Binding-site contacts:
Ligand atom C8 contacts residue GLU1069 of chain 1.C at 3.6 Å.
Ligand atom C5 contacts residue ALA703 of chain 1.C at 3.9 Å (hydrophobic).
Ligand atom C4 contacts residue ASN1071 of chain 1.C at 4.2 Å.
Ligand atom O5 contacts residue ASN1071 of chain 1.C at 2.4 Å (h-bond).
Ligand atom C1 contacts residue GLN892 of chain 1.A at 4.4 Å.
Ligand atom N2 contacts residue ASN1071 of chain 1.C at 2.9 Å (h-bond).
Ligand atom C6 contacts residue ALA703 of chain 1.C at 4.5 Å (hydrophobic).
Ligand atom O7 contacts residue LYS1070 of chain 1.C at 3.8 Å.
Ligand atom N2 contacts residue GLN892 of chain 1.A at 4.4 Å.
Ligand atom C8 contacts residue ASN1071 of chain 1.C at 3.6 Å.
Ligand atom C2 contacts residue ASN1071 of chain 1.C at 2.5 Å.
Ligand atom O7 contacts residue GLU1069 of chain 1.C at 4.3 Å.
Ligand atom C7 contacts residue GLU1069 of chain 1.C at 4.4 Å.
Ligand atom C3 contacts residue ASN1071 of chain 1.C at 3.8 Å.
Ligand atom C4 contacts residue ALA703 of chain 1.C at 4.3 Å (hydrophobic).
Ligand atom C8 contacts residue LYS1070 of chain 1.C at 3.5 Å.
Ligand atom C1 contacts residue ASN1071 of chain 1.C at 1.4 Å.
Ligand atom C7 contacts residue LYS1070 of chain 1.C at 4.0 Å.
Ligand atom C8 contacts residue ALA710 of chain 1.C at 3.8 Å (hydrophobic).
Ligand atom O7 contacts residue ASN1071 of chain 1.C at 3.0 Å (h-bond).
Ligand atom O4 contacts residue ALA703 of chain 1.C at 3.8 Å.
Ligand atom C7 contacts residue ASN1071 of chain 1.C at 3.2 Å.
Ligand atom C5 contacts residue ASN1071 of chain 1.C at 3.6 Å.

Sequence of chain 1.A:
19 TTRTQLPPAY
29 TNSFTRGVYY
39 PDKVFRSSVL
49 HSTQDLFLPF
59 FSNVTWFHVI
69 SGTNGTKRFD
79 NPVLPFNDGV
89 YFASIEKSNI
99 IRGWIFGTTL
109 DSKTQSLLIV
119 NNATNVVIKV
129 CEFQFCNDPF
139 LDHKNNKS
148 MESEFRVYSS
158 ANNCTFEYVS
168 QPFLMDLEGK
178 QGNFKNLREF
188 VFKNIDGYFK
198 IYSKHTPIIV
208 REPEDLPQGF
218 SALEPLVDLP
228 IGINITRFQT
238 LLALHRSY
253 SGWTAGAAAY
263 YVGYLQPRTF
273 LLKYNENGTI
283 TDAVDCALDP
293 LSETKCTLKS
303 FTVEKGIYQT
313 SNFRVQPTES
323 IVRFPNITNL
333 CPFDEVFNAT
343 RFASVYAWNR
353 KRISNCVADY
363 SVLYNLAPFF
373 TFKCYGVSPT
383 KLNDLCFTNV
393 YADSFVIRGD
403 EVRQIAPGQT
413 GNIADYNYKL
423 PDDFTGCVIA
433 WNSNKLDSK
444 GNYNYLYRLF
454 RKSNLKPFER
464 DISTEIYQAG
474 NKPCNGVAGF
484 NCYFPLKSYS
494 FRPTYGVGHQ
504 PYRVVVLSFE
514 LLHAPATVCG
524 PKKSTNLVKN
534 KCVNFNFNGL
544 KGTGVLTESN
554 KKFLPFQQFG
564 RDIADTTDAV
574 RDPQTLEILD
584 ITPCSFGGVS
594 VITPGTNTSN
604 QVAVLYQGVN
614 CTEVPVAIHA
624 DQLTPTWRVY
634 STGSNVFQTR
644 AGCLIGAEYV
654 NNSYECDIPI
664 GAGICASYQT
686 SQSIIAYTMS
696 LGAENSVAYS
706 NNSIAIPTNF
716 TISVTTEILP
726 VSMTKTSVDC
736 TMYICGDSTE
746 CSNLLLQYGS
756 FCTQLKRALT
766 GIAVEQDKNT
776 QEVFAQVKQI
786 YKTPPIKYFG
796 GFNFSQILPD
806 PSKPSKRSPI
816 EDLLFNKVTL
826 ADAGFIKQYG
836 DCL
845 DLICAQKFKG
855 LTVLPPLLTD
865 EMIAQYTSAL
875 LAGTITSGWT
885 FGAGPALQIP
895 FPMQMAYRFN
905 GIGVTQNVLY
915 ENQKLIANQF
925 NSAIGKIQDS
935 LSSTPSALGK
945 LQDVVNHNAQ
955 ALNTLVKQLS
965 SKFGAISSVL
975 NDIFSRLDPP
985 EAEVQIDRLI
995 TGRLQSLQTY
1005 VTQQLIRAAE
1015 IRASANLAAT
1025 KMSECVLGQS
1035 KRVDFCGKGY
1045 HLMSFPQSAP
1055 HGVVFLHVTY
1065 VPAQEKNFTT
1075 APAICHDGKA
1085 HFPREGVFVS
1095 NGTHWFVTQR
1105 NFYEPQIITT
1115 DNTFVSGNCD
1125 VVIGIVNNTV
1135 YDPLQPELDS

Sequence of chain 1.C:
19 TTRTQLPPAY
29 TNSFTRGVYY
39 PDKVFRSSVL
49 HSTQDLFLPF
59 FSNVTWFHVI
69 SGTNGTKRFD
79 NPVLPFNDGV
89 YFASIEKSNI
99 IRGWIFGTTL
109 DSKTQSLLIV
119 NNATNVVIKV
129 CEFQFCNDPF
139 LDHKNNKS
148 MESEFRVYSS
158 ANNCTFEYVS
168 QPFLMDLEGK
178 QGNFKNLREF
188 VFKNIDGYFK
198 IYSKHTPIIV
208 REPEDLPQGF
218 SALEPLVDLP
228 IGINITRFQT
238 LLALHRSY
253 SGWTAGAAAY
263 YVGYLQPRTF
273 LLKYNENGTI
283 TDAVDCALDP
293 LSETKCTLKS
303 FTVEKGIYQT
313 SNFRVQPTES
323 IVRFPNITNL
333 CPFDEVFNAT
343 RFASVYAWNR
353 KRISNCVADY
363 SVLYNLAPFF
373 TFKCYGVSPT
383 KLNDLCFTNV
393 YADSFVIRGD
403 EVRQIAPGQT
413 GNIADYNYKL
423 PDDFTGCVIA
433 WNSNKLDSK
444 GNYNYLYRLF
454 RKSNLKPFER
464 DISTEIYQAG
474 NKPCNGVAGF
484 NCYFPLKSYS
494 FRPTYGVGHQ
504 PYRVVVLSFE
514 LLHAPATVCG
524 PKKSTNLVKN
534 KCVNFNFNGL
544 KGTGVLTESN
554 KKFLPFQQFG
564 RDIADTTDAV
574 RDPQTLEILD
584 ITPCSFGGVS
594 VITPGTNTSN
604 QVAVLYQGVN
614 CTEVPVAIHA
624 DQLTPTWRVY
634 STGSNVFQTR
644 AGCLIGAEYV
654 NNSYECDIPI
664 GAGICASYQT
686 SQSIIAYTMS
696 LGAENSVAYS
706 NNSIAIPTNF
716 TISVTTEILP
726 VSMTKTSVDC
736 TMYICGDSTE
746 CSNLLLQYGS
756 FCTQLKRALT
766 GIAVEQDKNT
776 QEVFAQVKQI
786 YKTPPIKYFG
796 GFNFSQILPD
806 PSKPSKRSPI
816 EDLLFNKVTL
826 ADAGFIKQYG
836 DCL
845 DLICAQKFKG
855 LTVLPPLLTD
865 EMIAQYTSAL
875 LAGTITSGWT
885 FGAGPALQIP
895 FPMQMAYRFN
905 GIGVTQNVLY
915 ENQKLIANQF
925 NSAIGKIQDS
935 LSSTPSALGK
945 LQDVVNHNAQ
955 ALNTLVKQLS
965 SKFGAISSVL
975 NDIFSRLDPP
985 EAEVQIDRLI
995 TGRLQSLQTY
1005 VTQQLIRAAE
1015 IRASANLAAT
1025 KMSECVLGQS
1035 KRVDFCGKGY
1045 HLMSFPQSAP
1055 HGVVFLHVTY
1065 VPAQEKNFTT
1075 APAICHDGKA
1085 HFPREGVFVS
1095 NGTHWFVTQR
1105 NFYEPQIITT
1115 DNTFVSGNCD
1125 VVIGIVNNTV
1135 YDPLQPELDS

The small molecule below binds the protein below.
Small molecule (SMILES): CC(=O)N[C@@H]1[C@@H](O)[C@H](O)[C@@H](CO)O[C@H]1O